Binding-site contacts:
Ligand atom O7 contacts residue ASN107 of chain 1.K at 3.7 Å.
Ligand atom C7 contacts residue ASN107 of chain 1.K at 3.4 Å.
Ligand atom C8 contacts residue ASN106 of chain 1.K at 3.6 Å.
Ligand atom C8 contacts residue ASN28 of chain 1.I at 4.3 Å.
Ligand atom C2 contacts residue ASN107 of chain 1.K at 2.4 Å.
Ligand atom O3 contacts residue HIS27 of chain 1.I at 3.8 Å.
Ligand atom C3 contacts residue ASN107 of chain 1.K at 3.6 Å.
Ligand atom N2 contacts residue ASN107 of chain 1.K at 2.7 Å (h-bond).
Ligand atom O7 contacts residue HIS27 of chain 1.I at 3.6 Å.
Ligand atom O5 contacts residue ASN107 of chain 1.K at 2.5 Å (h-bond).
Ligand atom C8 contacts residue ILE2 of chain 1.I at 4.0 Å (hydrophobic).
Ligand atom C8 contacts residue PHE92 of chain 1.I at 4.2 Å (hydrophobic).
Ligand atom C1 contacts residue ASN107 of chain 1.K at 1.4 Å.
Ligand atom C5 contacts residue ASN107 of chain 1.K at 3.6 Å.
Ligand atom N2 contacts residue ASN106 of chain 1.K at 4.2 Å.
Ligand atom C8 contacts residue HIS27 of chain 1.I at 4.3 Å.
Ligand atom C7 contacts residue HIS27 of chain 1.I at 4.1 Å.
Ligand atom C8 contacts residue ASN107 of chain 1.K at 4.3 Å.
Ligand atom C4 contacts residue ASN107 of chain 1.K at 4.2 Å.
Ligand atom C1 contacts residue ASN106 of chain 1.K at 4.5 Å.

Sequence of chain 1.K:
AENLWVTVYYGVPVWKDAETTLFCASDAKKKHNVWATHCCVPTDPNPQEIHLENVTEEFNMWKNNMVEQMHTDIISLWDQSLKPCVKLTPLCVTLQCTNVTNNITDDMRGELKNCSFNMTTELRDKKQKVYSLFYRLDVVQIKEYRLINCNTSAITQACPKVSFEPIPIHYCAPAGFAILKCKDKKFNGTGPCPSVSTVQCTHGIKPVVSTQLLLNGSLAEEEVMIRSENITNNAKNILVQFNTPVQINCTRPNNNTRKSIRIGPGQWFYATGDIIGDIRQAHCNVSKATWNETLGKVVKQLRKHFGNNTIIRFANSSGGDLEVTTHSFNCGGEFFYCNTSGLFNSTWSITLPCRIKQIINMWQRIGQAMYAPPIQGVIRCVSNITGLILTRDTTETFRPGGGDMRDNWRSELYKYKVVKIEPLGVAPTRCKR

The small molecule below binds the protein below.
Small molecule (SMILES): CC(=O)N[C@H]1[C@H](O[C@H]2[C@H](O)[C@@H](NC(C)=O)CO[C@@H]2CO)O[C@H](CO)[C@@H](O)[C@@H]1O

Sequence of chain 1.I:
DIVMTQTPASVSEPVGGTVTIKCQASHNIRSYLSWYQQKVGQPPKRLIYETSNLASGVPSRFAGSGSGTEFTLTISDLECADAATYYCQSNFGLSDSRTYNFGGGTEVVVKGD